The protein below binds the small molecule below.
Small molecule (SMILES): CC1=C(C(=O)Nc2ccccc2)SCCO1

Sequence of chain 1.L:
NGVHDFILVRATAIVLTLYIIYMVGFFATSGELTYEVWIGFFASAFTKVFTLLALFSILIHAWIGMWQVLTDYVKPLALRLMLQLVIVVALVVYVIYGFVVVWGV

Binding-site contacts:
Ligand atom C3 contacts residue ILE209 of chain 1.J at 4.0 Å (hydrophobic).
Ligand atom C6 contacts residue THR207 of chain 1.J at 3.4 Å.
Ligand atom C8 contacts residue PRO160 of chain 1.J at 3.8 Å (hydrophobic).
Ligand atom C1 contacts residue ASP82 of chain 1.L at 3.3 Å.
Ligand atom N10 contacts residue PRO160 of chain 1.J at 3.9 Å.
Ligand atom S4 contacts residue SER27 of chain 1.K at 3.5 Å (h-bond).
Ligand atom C12 contacts residue PRO160 of chain 1.J at 3.9 Å (hydrophobic).
Ligand atom C13 contacts residue PHE20 of chain 1.K at 3.6 Å (hydrophobic).
Ligand atom N10 contacts residue ILE28 of chain 1.K at 3.7 Å.
Ligand atom O9 contacts residue TYR83 of chain 1.L at 2.6 Å (h-bond).
Ligand atom C11 contacts residue ILE28 of chain 1.K at 3.8 Å (hydrophobic).
Ligand atom C5 contacts residue THR207 of chain 1.J at 3.5 Å.
Ligand atom O9 contacts residue TRP164 of chain 1.J at 3.1 Å (h-bond).
Ligand atom C12 contacts residue ILE28 of chain 1.K at 3.9 Å (hydrophobic).
Ligand atom C14 contacts residue PHE20 of chain 1.K at 3.9 Å (hydrophobic).
Ligand atom C2 contacts residue ASP82 of chain 1.L at 4.1 Å.
Ligand atom C11 contacts residue PRO160 of chain 1.J at 3.9 Å (hydrophobic).
Ligand atom C1 contacts residue SER161 of chain 1.J at 3.8 Å.
Ligand atom C3 contacts residue TYR83 of chain 1.L at 4.0 Å (hydrophobic).
Ligand atom C8 contacts residue TYR83 of chain 1.L at 3.5 Å (hydrophobic).
Ligand atom O7 contacts residue THR207 of chain 1.J at 3.4 Å (h-bond).
Ligand atom C8 contacts residue ILE28 of chain 1.K at 4.0 Å (hydrophobic).
Ligand atom C16 contacts residue TYR83 of chain 1.L at 4.1 Å (hydrophobic).
Ligand atom C6 contacts residue HEM1 of chain 1.IA at 3.4 Å.
Ligand atom C1 contacts residue TRP164 of chain 1.J at 3.5 Å (hydrophobic).
Ligand atom C5 contacts residue HEM1 of chain 1.IA at 3.9 Å.
Ligand atom O9 contacts residue PRO160 of chain 1.J at 4.0 Å.
Ligand atom C5 contacts residue SER27 of chain 1.K at 3.5 Å.
Ligand atom C16 contacts residue ILE28 of chain 1.K at 3.9 Å (hydrophobic).
Ligand atom C2 contacts residue ARG31 of chain 1.K at 3.8 Å.
Ligand atom C6 contacts residue ARG31 of chain 1.K at 3.4 Å.
Ligand atom O7 contacts residue ARG31 of chain 1.K at 3.5 Å (salt-bridge).
Ligand atom O7 contacts residue ILE209 of chain 1.J at 4.0 Å.
Ligand atom S4 contacts residue ARG31 of chain 1.K at 4.1 Å.
Ligand atom C2 contacts residue ILE209 of chain 1.J at 3.8 Å (hydrophobic).
Ligand atom C8 contacts residue TRP164 of chain 1.J at 4.1 Å (hydrophobic).
Ligand atom C1 contacts residue ARG31 of chain 1.K at 3.9 Å.
Ligand atom S4 contacts residue ILE28 of chain 1.K at 3.7 Å.
Ligand atom O9 contacts residue ILE28 of chain 1.K at 4.1 Å.
Ligand atom C1 contacts residue PRO160 of chain 1.J at 4.1 Å (hydrophobic).

Sequence of chain 1.K:
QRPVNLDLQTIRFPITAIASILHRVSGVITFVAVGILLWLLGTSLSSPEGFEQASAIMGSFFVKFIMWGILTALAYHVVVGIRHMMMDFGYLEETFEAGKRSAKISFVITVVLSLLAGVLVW

Sequence of chain 1.J:
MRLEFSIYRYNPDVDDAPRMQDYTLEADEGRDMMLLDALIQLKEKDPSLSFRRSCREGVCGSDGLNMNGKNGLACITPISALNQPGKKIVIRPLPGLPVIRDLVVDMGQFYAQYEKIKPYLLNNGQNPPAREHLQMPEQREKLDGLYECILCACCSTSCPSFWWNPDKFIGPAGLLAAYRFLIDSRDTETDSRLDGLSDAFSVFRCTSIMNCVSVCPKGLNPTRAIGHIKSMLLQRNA